A protein and the small-molecule ligand that binds it are described below.
Small molecule (SMILES): NC1=N[C@@]2(c3cccc(-c4cncnc4)c3)CCOC[C@H]2O1

Binding-site contacts:
Ligand atom C17 contacts residue GLY238 of chain 1.A at 3.6 Å.
Ligand atom N16 contacts residue ASP236 of chain 1.A at 2.8 Å (salt-bridge).
Ligand atom O10 contacts residue TYR79 of chain 1.A at 3.9 Å.
Ligand atom C1 contacts residue PHE116 of chain 1.A at 3.6 Å (hydrophobic).
Ligand atom N19 contacts residue GLY238 of chain 1.A at 3.4 Å (h-bond).
Ligand atom N21 contacts residue ILE118 of chain 1.A at 3.8 Å.
Ligand atom C7 contacts residue ASP40 of chain 1.A at 3.8 Å.
Ligand atom C11 contacts residue TYR79 of chain 1.A at 4.1 Å (hydrophobic).
Ligand atom C20 contacts residue THR240 of chain 1.A at 3.7 Å.
Ligand atom C3 contacts residue GLY238 of chain 1.A at 4.0 Å.
Ligand atom C8 contacts residue TYR79 of chain 1.A at 3.4 Å (hydrophobic).
Ligand atom N21 contacts residue GLY19 of chain 1.A at 3.5 Å (h-bond).
Ligand atom N15 contacts residue GLY238 of chain 1.A at 3.9 Å.
Ligand atom C9 contacts residue SER43 of chain 1.A at 4.1 Å.
Ligand atom C20 contacts residue GLY21 of chain 1.A at 3.4 Å.
Ligand atom C18 contacts residue LEU38 of chain 1.A at 3.9 Å (hydrophobic).
Ligand atom N15 contacts residue ASP40 of chain 1.A at 2.7 Å (salt-bridge).
Ligand atom O13 contacts residue ASP236 of chain 1.A at 4.0 Å.
Ligand atom C14 contacts residue ASP40 of chain 1.A at 3.4 Å.
Ligand atom O13 contacts residue THR239 of chain 1.A at 4.0 Å.
Ligand atom C20 contacts residue GLY19 of chain 1.A at 3.4 Å.
Ligand atom C9 contacts residue TYR79 of chain 1.A at 3.4 Å (hydrophobic).
Ligand atom C6 contacts residue TYR79 of chain 1.A at 4.0 Å (hydrophobic).
Ligand atom N19 contacts residue GLY21 of chain 1.A at 3.7 Å.
Ligand atom N16 contacts residue ASP40 of chain 1.A at 2.8 Å (salt-bridge).
Ligand atom C4 contacts residue GLY238 of chain 1.A at 3.3 Å.
Ligand atom C14 contacts residue GLY238 of chain 1.A at 3.4 Å.
Ligand atom N19 contacts residue GLN20 of chain 1.A at 4.0 Å.
Ligand atom O13 contacts residue GLY238 of chain 1.A at 3.5 Å (h-bond).
Ligand atom N16 contacts residue THR239 of chain 1.A at 4.0 Å.
Ligand atom N21 contacts residue GLN20 of chain 1.A at 3.9 Å.
Ligand atom C22 contacts residue ILE118 of chain 1.A at 3.5 Å (hydrophobic).
Ligand atom C6 contacts residue PHE116 of chain 1.A at 3.8 Å (hydrophobic).
Ligand atom C20 contacts residue GLN20 of chain 1.A at 3.4 Å.
Ligand atom C18 contacts residue GLY238 of chain 1.A at 2.9 Å.
Ligand atom C14 contacts residue ASP236 of chain 1.A at 3.8 Å.
Ligand atom N16 contacts residue GLY238 of chain 1.A at 3.4 Å (h-bond).
Ligand atom C2 contacts residue TRP123 of chain 1.A at 3.8 Å (hydrophobic).
Ligand atom C3 contacts residue LEU38 of chain 1.A at 4.0 Å (hydrophobic).
Ligand atom N16 contacts residue GLY42 of chain 1.A at 3.8 Å.

Sequence of chain 1.A:
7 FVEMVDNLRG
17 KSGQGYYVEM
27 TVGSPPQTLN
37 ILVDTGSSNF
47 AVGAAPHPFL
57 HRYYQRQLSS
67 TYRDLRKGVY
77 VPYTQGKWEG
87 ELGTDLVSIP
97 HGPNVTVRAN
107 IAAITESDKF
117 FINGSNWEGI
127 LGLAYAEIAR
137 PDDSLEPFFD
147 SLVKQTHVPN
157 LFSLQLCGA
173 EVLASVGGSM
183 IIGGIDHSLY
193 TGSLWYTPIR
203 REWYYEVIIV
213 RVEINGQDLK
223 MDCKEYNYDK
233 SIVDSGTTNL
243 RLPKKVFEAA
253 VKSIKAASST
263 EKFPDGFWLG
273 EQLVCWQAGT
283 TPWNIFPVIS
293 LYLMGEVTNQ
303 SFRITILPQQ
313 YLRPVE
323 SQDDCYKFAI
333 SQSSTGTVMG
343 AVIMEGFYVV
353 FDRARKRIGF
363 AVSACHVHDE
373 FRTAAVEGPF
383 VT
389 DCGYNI